Binding-site contacts:
Ligand atom N2 contacts residue TYR288 of chain 1.B at 3.2 Å.
Ligand atom N2 contacts residue ASN240 of chain 1.B at 2.9 Å (h-bond).
Ligand atom C8 contacts residue TYR288 of chain 1.B at 3.7 Å (hydrophobic).
Ligand atom C6 contacts residue TYR288 of chain 1.B at 3.5 Å (hydrophobic).
Ligand atom O5 contacts residue TRP348 of chain 1.B at 4.0 Å.
Ligand atom O2 contacts residue MAN1 of chain 1.M at 3.8 Å.
Ligand atom O6 contacts residue PHE630 of chain 1.A at 3.9 Å.
Ligand atom O3 contacts residue LYS291 of chain 1.B at 3.4 Å.
Ligand atom C2 contacts residue ASN240 of chain 1.B at 2.4 Å.
Ligand atom N2 contacts residue HIS347 of chain 1.B at 4.0 Å.
Ligand atom C1 contacts residue PHE152 of chain 1.B at 3.9 Å (hydrophobic).
Ligand atom C8 contacts residue HIS347 of chain 1.B at 3.7 Å.
Ligand atom O6 contacts residue MAN1 of chain 1.M at 2.8 Å (h-bond).
Ligand atom C3 contacts residue PHE152 of chain 1.B at 3.8 Å (hydrophobic).
Ligand atom C3 contacts residue TYR288 of chain 1.B at 3.7 Å (hydrophobic).
Ligand atom C3 contacts residue ASN240 of chain 1.B at 3.8 Å.
Ligand atom C1 contacts residue TYR288 of chain 1.B at 4.0 Å (hydrophobic).
Ligand atom O6 contacts residue TRP348 of chain 1.B at 4.0 Å.
Ligand atom O3 contacts residue PHE152 of chain 1.B at 4.0 Å.
Ligand atom C2 contacts residue TYR288 of chain 1.B at 3.8 Å (hydrophobic).
Ligand atom O7 contacts residue LYS154 of chain 1.B at 3.6 Å.
Ligand atom O6 contacts residue TYR288 of chain 1.B at 3.2 Å.
Ligand atom O7 contacts residue MET292 of chain 1.B at 3.6 Å.
Ligand atom C6 contacts residue MAN1 of chain 1.M at 3.9 Å.
Ligand atom C4 contacts residue TYR288 of chain 1.B at 3.9 Å (hydrophobic).
Ligand atom C6 contacts residue TRP348 of chain 1.B at 4.0 Å (hydrophobic).
Ligand atom C5 contacts residue PRO349 of chain 1.B at 3.8 Å (hydrophobic).
Ligand atom C7 contacts residue PRO349 of chain 1.B at 3.8 Å (hydrophobic).
Ligand atom O7 contacts residue ASN240 of chain 1.B at 2.7 Å (h-bond).
Ligand atom O4 contacts residue PHE152 of chain 1.B at 3.1 Å.
Ligand atom C8 contacts residue PRO349 of chain 1.B at 3.6 Å (hydrophobic).
Ligand atom O6 contacts residue LYS291 of chain 1.B at 3.8 Å.
Ligand atom C2 contacts residue PHE152 of chain 1.B at 3.9 Å (hydrophobic).
Ligand atom C7 contacts residue ASN240 of chain 1.B at 3.1 Å.
Ligand atom C6 contacts residue PRO349 of chain 1.B at 3.7 Å (hydrophobic).
Ligand atom C8 contacts residue PHE630 of chain 1.A at 3.9 Å (hydrophobic).
Ligand atom O5 contacts residue ASN240 of chain 1.B at 2.3 Å (h-bond).
Ligand atom C7 contacts residue TYR288 of chain 1.B at 3.7 Å (hydrophobic).
Ligand atom C1 contacts residue ASN240 of chain 1.B at 1.4 Å.
Ligand atom C5 contacts residue ASN240 of chain 1.B at 3.6 Å.

A small-molecule ligand and the protein it binds are described below.
Small molecule (SMILES): CC(=O)N[C@H]1[C@H](O[C@H]2[C@H](O)[C@@H](NC(C)=O)CO[C@@H]2CO)O[C@H](CO)[C@@H](O[C@H]2O[C@H](CO)[C@@H](O)[C@H](O[C@@]3(O)[C@H](O)[C@@H](O)O[C@H](CO)[C@H]3O)[C@@H]2O)[C@@H]1O

Sequence of chain 1.B:
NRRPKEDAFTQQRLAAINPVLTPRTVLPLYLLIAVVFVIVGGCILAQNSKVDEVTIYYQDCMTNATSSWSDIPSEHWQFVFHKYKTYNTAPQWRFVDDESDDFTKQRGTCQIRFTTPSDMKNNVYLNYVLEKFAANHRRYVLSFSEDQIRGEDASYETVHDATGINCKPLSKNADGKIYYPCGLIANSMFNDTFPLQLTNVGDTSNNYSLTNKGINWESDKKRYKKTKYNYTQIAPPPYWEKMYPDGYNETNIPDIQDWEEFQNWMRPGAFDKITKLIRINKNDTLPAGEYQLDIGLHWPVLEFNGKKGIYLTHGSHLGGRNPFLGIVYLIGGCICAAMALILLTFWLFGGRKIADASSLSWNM

Sequence of chain 1.A:
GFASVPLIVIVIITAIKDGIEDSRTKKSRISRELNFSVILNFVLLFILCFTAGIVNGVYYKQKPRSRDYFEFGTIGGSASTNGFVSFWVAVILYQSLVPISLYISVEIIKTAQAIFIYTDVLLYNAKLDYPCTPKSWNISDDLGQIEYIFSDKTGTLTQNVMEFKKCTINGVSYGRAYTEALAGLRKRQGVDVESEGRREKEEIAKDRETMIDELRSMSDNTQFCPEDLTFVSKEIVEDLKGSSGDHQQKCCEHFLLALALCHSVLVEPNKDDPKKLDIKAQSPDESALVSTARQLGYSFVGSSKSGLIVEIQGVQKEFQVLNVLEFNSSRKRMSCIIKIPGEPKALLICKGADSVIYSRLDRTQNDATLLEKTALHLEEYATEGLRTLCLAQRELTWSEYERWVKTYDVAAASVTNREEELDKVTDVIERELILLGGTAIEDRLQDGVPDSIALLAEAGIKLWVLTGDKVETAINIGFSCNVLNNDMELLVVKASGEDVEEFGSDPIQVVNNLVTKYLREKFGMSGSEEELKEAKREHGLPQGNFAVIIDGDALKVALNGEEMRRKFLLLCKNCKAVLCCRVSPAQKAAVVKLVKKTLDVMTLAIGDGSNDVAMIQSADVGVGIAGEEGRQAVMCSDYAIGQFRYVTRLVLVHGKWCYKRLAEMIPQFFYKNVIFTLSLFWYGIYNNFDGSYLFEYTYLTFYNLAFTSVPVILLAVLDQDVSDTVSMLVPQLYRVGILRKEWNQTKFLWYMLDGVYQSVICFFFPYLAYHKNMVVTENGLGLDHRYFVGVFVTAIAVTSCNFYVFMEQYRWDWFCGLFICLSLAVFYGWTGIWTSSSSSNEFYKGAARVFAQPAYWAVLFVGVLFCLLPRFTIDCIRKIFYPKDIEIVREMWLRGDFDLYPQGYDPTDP